Sequence of chain 2.A:
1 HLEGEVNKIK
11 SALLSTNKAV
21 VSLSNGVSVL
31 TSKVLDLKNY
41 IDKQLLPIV

Binding-site contacts:
Ligand atom C32 contacts residue TYR40 of chain 3.A at 3.7 Å (hydrophobic).
Ligand atom N16 contacts residue ASP5 of chain 3.B at 2.9 Å (salt-bridge).
Ligand atom C69 contacts residue TYR40 of chain 3.A at 3.8 Å (hydrophobic).
Ligand atom C13 contacts residue ASP5 of chain 3.B at 3.6 Å.
Ligand atom C4 contacts residue PG41 of chain 3.D at 3.6 Å.
Ligand atom C45 contacts residue ASP42 of chain 2.A at 3.4 Å.
Ligand atom C41 contacts residue GLU6 of chain 3.B at 3.9 Å.
Ligand atom C66 contacts residue GLN44 of chain 3.A at 3.3 Å.
Ligand atom C45 contacts residue LYS38 of chain 2.A at 3.6 Å.
Ligand atom C2 contacts residue SER4 of chain 3.B at 3.4 Å.
Ligand atom C47 contacts residue LEU37 of chain 3.A at 3.9 Å (hydrophobic).
Ligand atom C58 contacts residue PHE7 of chain 3.B at 3.7 Å (hydrophobic).
Ligand atom C62 contacts residue TYR40 of chain 3.A at 3.8 Å (hydrophobic).
Ligand atom C47 contacts residue TYR40 of chain 3.A at 3.5 Å (hydrophobic).
Ligand atom C45 contacts residue TYR40 of chain 3.A at 3.8 Å (hydrophobic).
Ligand atom C13 contacts residue SER4 of chain 3.B at 3.7 Å.
Ligand atom C46 contacts residue LYS38 of chain 2.A at 3.7 Å.
Ligand atom C34 contacts residue PG41 of chain 3.D at 3.5 Å.
Ligand atom C46 contacts residue ASP42 of chain 2.A at 3.4 Å.
Ligand atom O6 contacts residue LYS43 of chain 2.A at 3.4 Å.
Ligand atom C77 contacts residue LYS43 of chain 3.A at 3.8 Å.
Ligand atom C1 contacts residue LYS43 of chain 2.A at 3.8 Å.
Ligand atom C41 contacts residue ASP5 of chain 3.B at 3.4 Å.
Ligand atom C77 contacts residue GLN44 of chain 3.A at 3.8 Å.
Ligand atom C46 contacts residue TYR40 of chain 3.A at 3.3 Å (hydrophobic).
Ligand atom C67 contacts residue GLN44 of chain 3.A at 3.7 Å.
Ligand atom C79 contacts residue ASP36 of chain 3.A at 3.7 Å.
Ligand atom O56 contacts residue ASP42 of chain 2.A at 2.6 Å (salt-bridge).
Ligand atom C17 contacts residue ASP5 of chain 3.B at 3.8 Å.
Ligand atom C15 contacts residue ASP5 of chain 3.B at 3.6 Å.
Ligand atom C4 contacts residue ASP42 of chain 2.A at 3.6 Å.
Ligand atom O56 contacts residue ASP5 of chain 3.B at 3.7 Å.
Ligand atom O56 contacts residue PG41 of chain 3.D at 3.8 Å.
Ligand atom N23 contacts residue PG41 of chain 3.D at 3.6 Å.
Ligand atom C35 contacts residue PG41 of chain 3.D at 3.3 Å.
Ligand atom O56 contacts residue LYS38 of chain 2.A at 3.7 Å.
Ligand atom C24 contacts residue PG41 of chain 3.D at 3.7 Å.
Ligand atom C60 contacts residue GLN44 of chain 3.A at 3.9 Å.
Ligand atom N61 contacts residue TYR40 of chain 3.A at 3.5 Å.
Ligand atom O56 contacts residue TYR40 of chain 3.A at 3.8 Å.

A protein and the small-molecule ligand that binds it are described below.
Small molecule (SMILES): Cc1ccc(CCCO)c(NCc2ccc3nc(NCCCN4CCOCC4)n(Cc4nc(C)ccc4O)c3c2)c1

Sequence of chain 3.B:
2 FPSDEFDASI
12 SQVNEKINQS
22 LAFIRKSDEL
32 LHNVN

Sequence of chain 3.A:
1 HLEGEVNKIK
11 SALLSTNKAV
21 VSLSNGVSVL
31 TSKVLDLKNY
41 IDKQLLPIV